Sequence of chain 1.A:
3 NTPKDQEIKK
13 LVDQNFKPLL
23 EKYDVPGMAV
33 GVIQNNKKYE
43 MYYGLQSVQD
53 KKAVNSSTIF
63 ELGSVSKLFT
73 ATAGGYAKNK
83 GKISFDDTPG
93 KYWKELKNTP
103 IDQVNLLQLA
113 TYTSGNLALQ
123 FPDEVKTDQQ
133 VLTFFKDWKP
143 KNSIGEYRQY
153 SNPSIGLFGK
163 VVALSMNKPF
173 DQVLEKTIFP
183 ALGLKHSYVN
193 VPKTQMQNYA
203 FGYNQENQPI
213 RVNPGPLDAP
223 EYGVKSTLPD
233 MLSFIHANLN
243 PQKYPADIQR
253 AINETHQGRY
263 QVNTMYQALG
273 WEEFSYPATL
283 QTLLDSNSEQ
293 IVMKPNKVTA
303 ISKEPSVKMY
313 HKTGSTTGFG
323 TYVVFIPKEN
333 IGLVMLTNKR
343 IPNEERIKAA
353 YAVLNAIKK

This protein binds this small molecule.
Small molecule (SMILES): NCC(=O)O

Binding-site contacts:
Ligand atom O contacts residue SER317 of chain 1.A at 3.2 Å (h-bond).
Ligand atom N contacts residue SER66 of chain 1.A at 4.5 Å.
Ligand atom O contacts residue SER66 of chain 1.A at 4.4 Å.
Ligand atom C contacts residue SER317 of chain 1.A at 3.4 Å.
Ligand atom N contacts residue TYR152 of chain 1.A at 3.7 Å.
Ligand atom CA contacts residue TYR152 of chain 1.A at 3.3 Å (hydrophobic).
Ligand atom C contacts residue GLY316 of chain 1.A at 4.0 Å.
Ligand atom OXT contacts residue GLY65 of chain 1.A at 4.3 Å.
Ligand atom OXT contacts residue GLY316 of chain 1.A at 3.8 Å.
Ligand atom O contacts residue GLY316 of chain 1.A at 4.0 Å.
Ligand atom OXT contacts residue SER66 of chain 1.A at 2.6 Å (h-bond).
Ligand atom CA contacts residue SER66 of chain 1.A at 3.0 Å.
Ligand atom C contacts residue SER66 of chain 1.A at 3.2 Å.
Ligand atom OXT contacts residue SER317 of chain 1.A at 3.0 Å (h-bond).